This protein binds this small molecule.
Small molecule (SMILES): COc1cc2c(c3oc(=O)c4c(c13)CCC4=O)[C@@H]1C=CO[C@@H]1O2

Binding-site contacts:
Ligand atom C9 contacts residue PHE330 of chain 1.A at 3.8 Å (hydrophobic).
Ligand atom C9 contacts residue TYR121 of chain 1.A at 3.9 Å (hydrophobic).
Ligand atom O11 contacts residue PHE288 of chain 1.A at 2.7 Å (h-bond).
Ligand atom C9 contacts residue TYR334 of chain 1.A at 3.8 Å (hydrophobic).
Ligand atom O7 contacts residue ASP72 of chain 1.A at 3.9 Å.
Ligand atom C11 contacts residue TRP279 of chain 1.A at 3.9 Å (hydrophobic).
Ligand atom O1 contacts residue ARG289 of chain 1.A at 3.2 Å (salt-bridge).
Ligand atom O6A contacts residue TYR70 of chain 1.A at 3.2 Å.
Ligand atom C9A contacts residue TYR121 of chain 1.A at 3.1 Å (hydrophobic).
Ligand atom C3 contacts residue TRP279 of chain 1.A at 3.9 Å (hydrophobic).
Ligand atom C5A contacts residue TRP279 of chain 1.A at 4.0 Å (hydrophobic).
Ligand atom C11 contacts residue PHE288 of chain 1.A at 3.8 Å (hydrophobic).
Ligand atom C2A contacts residue SER286 of chain 1.A at 3.3 Å.
Ligand atom C8A contacts residue TYR334 of chain 1.A at 3.2 Å (hydrophobic).
Ligand atom CM contacts residue TRP279 of chain 1.A at 3.8 Å (hydrophobic).
Ligand atom C3A contacts residue TRP279 of chain 1.A at 3.6 Å (hydrophobic).
Ligand atom O1 contacts residue SER286 of chain 1.A at 2.7 Å (h-bond).
Ligand atom O7 contacts residue TYR121 of chain 1.A at 3.7 Å.
Ligand atom O7 contacts residue TYR334 of chain 1.A at 3.4 Å.
Ligand atom C11 contacts residue ARG289 of chain 1.A at 3.9 Å.
Ligand atom O11 contacts residue PHE290 of chain 1.A at 3.5 Å.
Ligand atom C6A contacts residue TYR121 of chain 1.A at 3.1 Å (hydrophobic).
Ligand atom C5B contacts residue TYR70 of chain 1.A at 3.7 Å (hydrophobic).
Ligand atom O1 contacts residue ILE287 of chain 1.A at 3.1 Å.
Ligand atom C12 contacts residue ARG289 of chain 1.A at 3.8 Å.
Ligand atom O11 contacts residue ARG289 of chain 1.A at 3.2 Å (salt-bridge).
Ligand atom C9B contacts residue TRP279 of chain 1.A at 3.8 Å (hydrophobic).
Ligand atom C5A contacts residue TYR70 of chain 1.A at 4.0 Å (hydrophobic).
Ligand atom C10 contacts residue TRP279 of chain 1.A at 3.6 Å (hydrophobic).
Ligand atom O4 contacts residue TRP279 of chain 1.A at 4.0 Å.
Ligand atom O10 contacts residue TRP279 of chain 1.A at 3.9 Å.
Ligand atom C1 contacts residue SER286 of chain 1.A at 3.2 Å.
Ligand atom C2A contacts residue LEU282 of chain 1.A at 3.8 Å (hydrophobic).
Ligand atom C12 contacts residue TRP279 of chain 1.A at 3.8 Å (hydrophobic).
Ligand atom C1 contacts residue ARG289 of chain 1.A at 3.5 Å.
Ligand atom C4A contacts residue TRP279 of chain 1.A at 3.6 Å (hydrophobic).
Ligand atom C8A contacts residue PHE330 of chain 1.A at 3.2 Å (hydrophobic).
Ligand atom C1 contacts residue ILE287 of chain 1.A at 3.9 Å (hydrophobic).
Ligand atom O11 contacts residue ILE287 of chain 1.A at 3.6 Å.
Ligand atom O1 contacts residue PHE288 of chain 1.A at 3.5 Å (h-bond).

Sequence of chain 1.A:
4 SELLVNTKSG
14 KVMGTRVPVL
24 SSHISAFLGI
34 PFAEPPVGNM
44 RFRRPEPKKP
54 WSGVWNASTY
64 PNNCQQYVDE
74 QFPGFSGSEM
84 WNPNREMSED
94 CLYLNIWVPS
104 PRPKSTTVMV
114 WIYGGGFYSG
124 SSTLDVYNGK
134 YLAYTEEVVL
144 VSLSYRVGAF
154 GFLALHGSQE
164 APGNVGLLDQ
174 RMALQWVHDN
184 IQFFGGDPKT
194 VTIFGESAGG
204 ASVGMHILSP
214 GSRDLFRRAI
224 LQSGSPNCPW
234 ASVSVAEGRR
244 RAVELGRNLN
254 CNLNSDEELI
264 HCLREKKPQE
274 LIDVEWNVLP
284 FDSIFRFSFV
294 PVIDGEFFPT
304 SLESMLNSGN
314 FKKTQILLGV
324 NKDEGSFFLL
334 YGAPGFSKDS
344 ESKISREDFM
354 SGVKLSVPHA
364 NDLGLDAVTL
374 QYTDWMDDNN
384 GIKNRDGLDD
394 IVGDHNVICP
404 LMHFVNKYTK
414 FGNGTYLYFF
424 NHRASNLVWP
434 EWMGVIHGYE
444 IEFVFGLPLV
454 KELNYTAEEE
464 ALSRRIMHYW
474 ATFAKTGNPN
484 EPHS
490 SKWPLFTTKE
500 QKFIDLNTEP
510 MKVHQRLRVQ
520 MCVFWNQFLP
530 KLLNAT